A protein and the small-molecule ligand that binds it are described below.
Small molecule (SMILES): N[C@@H](CCc1cccnc1)P(=O)(O)C[C@@H](Cc1ccccc1)C(=O)O

Binding-site contacts:
Ligand atom C21 contacts residue MSE259 of chain 1.A at 3.5 Å.
Ligand atom C01 contacts residue TYR375 of chain 1.A at 3.6 Å (hydrophobic).
Ligand atom C01 contacts residue GLU120 of chain 1.A at 3.4 Å.
Ligand atom C11 contacts residue ALA261 of chain 1.A at 3.2 Å (hydrophobic).
Ligand atom O13 contacts residue ZN1 of chain 1.J at 2.2 Å.
Ligand atom C21 contacts residue TYR375 of chain 1.A at 3.6 Å (hydrophobic).
Ligand atom O12 contacts residue HIS300 of chain 1.A at 3.2 Å (h-bond).
Ligand atom C38 contacts residue HIS296 of chain 1.A at 3.6 Å.
Ligand atom O24 contacts residue MSE259 of chain 1.A at 3.1 Å.
Ligand atom O12 contacts residue ZN1 of chain 1.J at 2.4 Å.
Ligand atom O13 contacts residue GLU319 of chain 1.A at 2.9 Å (salt-bridge).
Ligand atom N10 contacts residue GLU120 of chain 1.A at 2.7 Å (salt-bridge).
Ligand atom C37 contacts residue ASP326 of chain 1.A at 3.5 Å.
Ligand atom O12 contacts residue HIS296 of chain 1.A at 3.1 Å.
Ligand atom C3 contacts residue ALA261 of chain 1.A at 3.4 Å (hydrophobic).
Ligand atom O23 contacts residue GOL1 of chain 1.G at 2.2 Å (h-bond).
Ligand atom C6 contacts residue GLU120 of chain 1.A at 3.5 Å.
Ligand atom O12 contacts residue GLU263 of chain 1.A at 3.1 Å (salt-bridge).
Ligand atom N18 contacts residue MSE259 of chain 1.A at 3.5 Å.
Ligand atom O24 contacts residue GLY260 of chain 1.A at 2.7 Å (h-bond).
Ligand atom C11 contacts residue GLU297 of chain 1.A at 3.3 Å.
Ligand atom P11 contacts residue ZN1 of chain 1.J at 2.7 Å.
Ligand atom O12 contacts residue GLU297 of chain 1.A at 2.6 Å (salt-bridge).
Ligand atom C8 contacts residue TYR375 of chain 1.A at 3.6 Å (hydrophobic).
Ligand atom C20 contacts residue TYR375 of chain 1.A at 3.6 Å (hydrophobic).
Ligand atom O13 contacts residue TYR380 of chain 1.A at 2.6 Å (h-bond).
Ligand atom N18 contacts residue ASN372 of chain 1.A at 3.1 Å (h-bond).
Ligand atom C15 contacts residue GOL1 of chain 1.G at 3.4 Å.
Ligand atom O24 contacts residue ALA261 of chain 1.A at 3.3 Å (h-bond).
Ligand atom C3 contacts residue GLU263 of chain 1.A at 3.4 Å.
Ligand atom N10 contacts residue GLU319 of chain 1.A at 3.2 Å (salt-bridge).
Ligand atom C37 contacts residue HIS296 of chain 1.A at 3.3 Å.
Ligand atom C01 contacts residue MSE259 of chain 1.A at 3.5 Å.
Ligand atom C38 contacts residue ASP326 of chain 1.A at 3.4 Å.
Ligand atom C19 contacts residue ASN372 of chain 1.A at 3.6 Å.
Ligand atom C19 contacts residue TYR375 of chain 1.A at 3.5 Å (hydrophobic).
Ligand atom O13 contacts residue HIS296 of chain 1.A at 3.3 Å (h-bond).
Ligand atom C1 contacts residue TYR380 of chain 1.A at 3.5 Å (hydrophobic).
Ligand atom C19 contacts residue MSE259 of chain 1.A at 3.6 Å.
Ligand atom N10 contacts residue GLU263 of chain 1.A at 2.6 Å (salt-bridge).

Sequence of chain 1.A:
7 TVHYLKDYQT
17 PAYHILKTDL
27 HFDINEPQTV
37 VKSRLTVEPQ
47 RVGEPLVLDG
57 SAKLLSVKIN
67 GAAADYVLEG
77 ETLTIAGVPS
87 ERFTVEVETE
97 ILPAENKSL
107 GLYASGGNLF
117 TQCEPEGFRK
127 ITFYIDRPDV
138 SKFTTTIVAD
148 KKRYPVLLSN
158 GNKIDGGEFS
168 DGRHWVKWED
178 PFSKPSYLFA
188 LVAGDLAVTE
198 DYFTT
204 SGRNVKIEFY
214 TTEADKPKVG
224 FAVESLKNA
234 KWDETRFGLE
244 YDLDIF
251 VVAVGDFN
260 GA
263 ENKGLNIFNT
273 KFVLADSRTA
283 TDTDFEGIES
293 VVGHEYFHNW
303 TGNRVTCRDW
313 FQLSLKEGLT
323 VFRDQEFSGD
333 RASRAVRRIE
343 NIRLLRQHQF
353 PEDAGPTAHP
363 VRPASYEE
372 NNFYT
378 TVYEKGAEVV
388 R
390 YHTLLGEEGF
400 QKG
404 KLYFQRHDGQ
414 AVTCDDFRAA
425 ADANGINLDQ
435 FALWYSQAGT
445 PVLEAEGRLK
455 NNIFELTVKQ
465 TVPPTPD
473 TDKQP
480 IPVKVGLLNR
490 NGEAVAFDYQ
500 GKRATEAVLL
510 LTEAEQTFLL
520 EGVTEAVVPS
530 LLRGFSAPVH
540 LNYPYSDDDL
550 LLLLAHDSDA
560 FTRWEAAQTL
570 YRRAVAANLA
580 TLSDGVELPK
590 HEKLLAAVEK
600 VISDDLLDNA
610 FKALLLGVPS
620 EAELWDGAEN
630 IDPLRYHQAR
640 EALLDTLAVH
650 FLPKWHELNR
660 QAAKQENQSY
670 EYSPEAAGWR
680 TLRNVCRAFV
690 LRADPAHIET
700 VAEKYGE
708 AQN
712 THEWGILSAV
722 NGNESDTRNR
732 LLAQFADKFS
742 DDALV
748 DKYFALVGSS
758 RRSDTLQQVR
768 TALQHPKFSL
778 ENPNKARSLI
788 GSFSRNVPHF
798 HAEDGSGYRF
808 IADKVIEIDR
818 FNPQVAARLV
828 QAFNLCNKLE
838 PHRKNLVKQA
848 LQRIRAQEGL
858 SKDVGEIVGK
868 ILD